The protein below binds the small molecule below.
Small molecule (SMILES): CC(=O)N[C@@H]1[C@@H](O)[C@H](O)[C@@H](CO)O[C@H]1O

Sequence of chain 38.B:
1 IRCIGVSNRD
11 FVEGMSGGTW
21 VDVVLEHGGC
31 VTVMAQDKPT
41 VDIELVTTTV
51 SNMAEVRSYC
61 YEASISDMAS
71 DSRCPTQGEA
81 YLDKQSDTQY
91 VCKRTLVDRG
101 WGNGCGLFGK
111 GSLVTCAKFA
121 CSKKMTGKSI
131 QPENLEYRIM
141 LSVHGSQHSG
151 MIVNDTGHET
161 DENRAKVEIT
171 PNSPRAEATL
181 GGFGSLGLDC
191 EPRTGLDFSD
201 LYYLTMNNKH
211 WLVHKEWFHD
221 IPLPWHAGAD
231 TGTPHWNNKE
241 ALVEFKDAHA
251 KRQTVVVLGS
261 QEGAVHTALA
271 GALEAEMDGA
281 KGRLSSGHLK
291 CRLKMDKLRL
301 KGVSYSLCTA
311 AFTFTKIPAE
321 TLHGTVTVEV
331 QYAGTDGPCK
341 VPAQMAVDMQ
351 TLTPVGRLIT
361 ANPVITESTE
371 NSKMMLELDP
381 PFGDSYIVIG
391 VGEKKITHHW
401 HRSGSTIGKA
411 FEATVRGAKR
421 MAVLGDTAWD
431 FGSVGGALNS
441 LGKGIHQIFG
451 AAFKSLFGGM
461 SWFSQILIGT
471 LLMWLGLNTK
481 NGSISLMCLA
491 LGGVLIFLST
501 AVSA

Binding-site contacts:
Ligand atom O3 contacts residue MET151 of chain 38.B at 4.2 Å.
Ligand atom C3 contacts residue ASN154 of chain 38.B at 3.9 Å.
Ligand atom C5 contacts residue MET151 of chain 38.B at 4.1 Å (hydrophobic).
Ligand atom N2 contacts residue ASN154 of chain 38.B at 2.9 Å.
Ligand atom O7 contacts residue ASN154 of chain 38.B at 4.3 Å.
Ligand atom C8 contacts residue ASN154 of chain 38.B at 3.0 Å.
Ligand atom C2 contacts residue MET151 of chain 38.B at 4.0 Å (hydrophobic).
Ligand atom O4 contacts residue MET151 of chain 38.B at 4.4 Å.
Ligand atom C1 contacts residue MET151 of chain 38.B at 4.2 Å (hydrophobic).
Ligand atom C2 contacts residue ASN154 of chain 38.B at 2.5 Å.
Ligand atom C7 contacts residue ASN154 of chain 38.B at 3.4 Å.
Ligand atom C5 contacts residue ASN154 of chain 38.B at 3.7 Å.
Ligand atom C4 contacts residue ASN154 of chain 38.B at 4.2 Å.
Ligand atom O5 contacts residue ASN154 of chain 38.B at 2.4 Å (h-bond).
Ligand atom C1 contacts residue ASN154 of chain 38.B at 1.4 Å.
Ligand atom O5 contacts residue MET151 of chain 38.B at 3.7 Å.
Ligand atom C4 contacts residue MET151 of chain 38.B at 3.5 Å (hydrophobic).
Ligand atom C3 contacts residue MET151 of chain 38.B at 4.1 Å (hydrophobic).